The small molecule below binds the protein below.
Small molecule (SMILES): CC(=O)N[C@@H]1[C@@H](O)[C@H](O)[C@@H](CO)O[C@H]1O

Sequence of chain 1.A:
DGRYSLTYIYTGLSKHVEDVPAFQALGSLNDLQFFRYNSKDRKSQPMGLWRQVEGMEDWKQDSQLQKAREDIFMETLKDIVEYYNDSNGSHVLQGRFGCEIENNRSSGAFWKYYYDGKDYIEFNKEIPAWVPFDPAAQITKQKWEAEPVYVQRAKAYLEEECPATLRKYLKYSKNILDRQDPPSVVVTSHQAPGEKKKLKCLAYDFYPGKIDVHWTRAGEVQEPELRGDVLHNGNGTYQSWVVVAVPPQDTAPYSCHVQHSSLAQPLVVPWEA

Binding-site contacts:
Ligand atom C7 contacts residue ASN104 of chain 1.A at 3.6 Å.
Ligand atom C4 contacts residue ASN104 of chain 1.A at 4.3 Å.
Ligand atom O6 contacts residue ASN104 of chain 1.A at 3.7 Å.
Ligand atom C1 contacts residue ARG167 of chain 1.A at 3.4 Å.
Ligand atom C5 contacts residue ARG167 of chain 1.A at 4.3 Å.
Ligand atom N2 contacts residue ASN104 of chain 1.A at 2.8 Å (h-bond).
Ligand atom C1 contacts residue ASN104 of chain 1.A at 1.5 Å.
Ligand atom C6 contacts residue ASN104 of chain 1.A at 4.2 Å.
Ligand atom C5 contacts residue ASN104 of chain 1.A at 3.7 Å.
Ligand atom C3 contacts residue ASN104 of chain 1.A at 3.8 Å.
Ligand atom C2 contacts residue ASN104 of chain 1.A at 2.5 Å.
Ligand atom O7 contacts residue ASN104 of chain 1.A at 4.0 Å.
Ligand atom O5 contacts residue ARG167 of chain 1.A at 3.4 Å (salt-bridge).
Ligand atom O5 contacts residue ASN104 of chain 1.A at 2.4 Å (h-bond).